This small molecule binds to this protein.
Small molecule (SMILES): Nc1ncnc2c1ncn2[C@H]1C[C@H](O)[C@@H](COP(=O)(O)O)O1

Sequence of chain 1.LA:
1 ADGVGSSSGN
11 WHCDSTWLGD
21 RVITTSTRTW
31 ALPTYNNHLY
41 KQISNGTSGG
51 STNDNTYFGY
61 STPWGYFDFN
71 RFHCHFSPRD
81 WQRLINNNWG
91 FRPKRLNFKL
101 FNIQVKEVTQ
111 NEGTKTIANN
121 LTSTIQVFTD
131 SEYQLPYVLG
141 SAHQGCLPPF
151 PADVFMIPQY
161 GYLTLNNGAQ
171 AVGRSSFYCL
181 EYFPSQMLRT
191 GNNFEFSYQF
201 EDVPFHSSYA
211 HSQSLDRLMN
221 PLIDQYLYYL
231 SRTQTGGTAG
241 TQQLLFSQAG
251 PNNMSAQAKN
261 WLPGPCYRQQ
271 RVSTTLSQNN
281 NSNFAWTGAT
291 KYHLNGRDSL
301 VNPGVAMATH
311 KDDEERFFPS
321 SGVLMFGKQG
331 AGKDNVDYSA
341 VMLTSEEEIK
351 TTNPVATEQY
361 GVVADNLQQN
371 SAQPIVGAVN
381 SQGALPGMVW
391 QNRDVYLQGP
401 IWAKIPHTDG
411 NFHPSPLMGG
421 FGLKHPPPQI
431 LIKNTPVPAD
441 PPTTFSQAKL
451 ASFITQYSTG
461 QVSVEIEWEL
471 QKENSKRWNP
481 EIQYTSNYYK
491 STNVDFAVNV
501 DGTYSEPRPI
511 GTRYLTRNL

Binding-site contacts:
Ligand atom N3 contacts residue PRO414 of chain 1.LA at 3.9 Å.
Ligand atom N1 contacts residue GLY422 of chain 1.LA at 3.0 Å (h-bond).
Ligand atom N7 contacts residue PRO204 of chain 1.LA at 4.0 Å.
Ligand atom N1 contacts residue PRO414 of chain 1.LA at 3.5 Å (h-bond).
Ligand atom OP1 contacts residue ASN411 of chain 1.T at 3.6 Å.
Ligand atom C6 contacts residue GLY422 of chain 1.LA at 3.8 Å.
Ligand atom O5' contacts residue ASP409 of chain 1.T at 3.6 Å.
Ligand atom C4 contacts residue PRO204 of chain 1.LA at 4.0 Å (hydrophobic).
Ligand atom C3' contacts residue HIS413 of chain 1.LA at 3.6 Å.
Ligand atom C2' contacts residue PRO414 of chain 1.LA at 3.5 Å (hydrophobic).
Ligand atom P contacts residue DC1 of chain 1.EE at 1.6 Å.
Ligand atom C2 contacts residue GLY422 of chain 1.LA at 3.5 Å.
Ligand atom C5' contacts residue HIS413 of chain 1.LA at 3.7 Å.
Ligand atom C5' contacts residue ASP409 of chain 1.T at 4.0 Å.
Ligand atom N7 contacts residue HIS413 of chain 1.LA at 4.0 Å.
Ligand atom C8 contacts residue HIS413 of chain 1.LA at 3.6 Å.
Ligand atom C5' contacts residue DC1 of chain 1.EE at 3.9 Å.
Ligand atom C4' contacts residue DC1 of chain 1.EE at 4.1 Å.
Ligand atom N6 contacts residue PRO414 of chain 1.LA at 3.7 Å.
Ligand atom C5 contacts residue PRO414 of chain 1.LA at 4.1 Å (hydrophobic).
Ligand atom O3' contacts residue HIS413 of chain 1.LA at 4.1 Å.
Ligand atom C6 contacts residue PRO414 of chain 1.LA at 3.5 Å (hydrophobic).
Ligand atom O5' contacts residue DC1 of chain 1.EE at 2.5 Å (h-bond).
Ligand atom N6 contacts residue SER415 of chain 1.LA at 3.4 Å.
Ligand atom C6 contacts residue SER415 of chain 1.LA at 4.0 Å.
Ligand atom C8 contacts residue PRO204 of chain 1.LA at 4.1 Å (hydrophobic).
Ligand atom N9 contacts residue PRO204 of chain 1.LA at 4.2 Å.
Ligand atom N1 contacts residue VAL203 of chain 1.LA at 4.0 Å.
Ligand atom N6 contacts residue GLY422 of chain 1.LA at 3.1 Å (h-bond).
Ligand atom N6 contacts residue PHE421 of chain 1.LA at 4.1 Å.
Ligand atom C1' contacts residue DC1 of chain 1.EE at 3.9 Å.
Ligand atom N7 contacts residue SER415 of chain 1.LA at 3.8 Å.
Ligand atom O4' contacts residue DC1 of chain 1.EE at 3.3 Å.
Ligand atom C5 contacts residue PRO204 of chain 1.LA at 3.9 Å (hydrophobic).
Ligand atom C2 contacts residue ILE405 of chain 1.LA at 4.1 Å (hydrophobic).
Ligand atom OP2 contacts residue DC1 of chain 1.EE at 2.5 Å (h-bond).
Ligand atom C2 contacts residue PRO414 of chain 1.LA at 4.1 Å (hydrophobic).
Ligand atom OP1 contacts residue DC1 of chain 1.EE at 2.5 Å (h-bond).
Ligand atom N6 contacts residue PRO416 of chain 1.LA at 3.9 Å.
Ligand atom N6 contacts residue GLY420 of chain 1.LA at 4.2 Å.

Sequence of chain 1.T:
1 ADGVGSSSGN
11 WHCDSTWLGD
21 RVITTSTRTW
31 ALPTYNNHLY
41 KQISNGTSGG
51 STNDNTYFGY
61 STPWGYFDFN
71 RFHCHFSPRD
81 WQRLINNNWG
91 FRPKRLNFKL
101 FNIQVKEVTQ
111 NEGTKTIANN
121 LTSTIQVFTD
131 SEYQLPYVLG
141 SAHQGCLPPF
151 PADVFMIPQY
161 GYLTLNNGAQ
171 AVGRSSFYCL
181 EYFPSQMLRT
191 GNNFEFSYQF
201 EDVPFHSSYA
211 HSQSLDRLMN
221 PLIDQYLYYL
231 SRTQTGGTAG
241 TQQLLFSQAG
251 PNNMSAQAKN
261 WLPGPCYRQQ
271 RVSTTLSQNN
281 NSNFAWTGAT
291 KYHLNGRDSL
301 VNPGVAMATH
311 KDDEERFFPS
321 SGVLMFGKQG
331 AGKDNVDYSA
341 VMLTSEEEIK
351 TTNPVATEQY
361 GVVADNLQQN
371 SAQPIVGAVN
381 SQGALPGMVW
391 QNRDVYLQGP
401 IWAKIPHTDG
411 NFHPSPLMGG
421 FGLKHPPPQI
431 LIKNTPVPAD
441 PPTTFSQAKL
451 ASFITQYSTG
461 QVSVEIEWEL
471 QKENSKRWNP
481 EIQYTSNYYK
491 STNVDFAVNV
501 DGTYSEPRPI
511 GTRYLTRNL